Binding-site contacts:
Ligand atom C8 contacts residue ARG322 of chain 1.E at 3.4 Å.
Ligand atom C5 contacts residue ASN35 of chain 1.E at 3.6 Å.
Ligand atom C7 contacts residue ARG322 of chain 1.E at 4.2 Å.
Ligand atom O6 contacts residue THR37 of chain 1.E at 2.8 Å (h-bond).
Ligand atom C7 contacts residue GLU39 of chain 1.E at 4.3 Å.
Ligand atom C1 contacts residue ASN35 of chain 1.E at 1.4 Å.
Ligand atom O7 contacts residue ASN35 of chain 1.E at 3.8 Å.
Ligand atom C5 contacts residue THR37 of chain 1.E at 4.3 Å.
Ligand atom O5 contacts residue ASN40 of chain 1.E at 3.9 Å.
Ligand atom C7 contacts residue ASN35 of chain 1.E at 3.5 Å.
Ligand atom C4 contacts residue ASN35 of chain 1.E at 4.2 Å.
Ligand atom O7 contacts residue GLU39 of chain 1.E at 3.1 Å (salt-bridge).
Ligand atom C3 contacts residue ASN35 of chain 1.E at 3.8 Å.
Ligand atom C1 contacts residue ASN40 of chain 1.E at 4.5 Å.
Ligand atom O6 contacts residue ASN40 of chain 1.E at 3.3 Å (h-bond).
Ligand atom N2 contacts residue ASN35 of chain 1.E at 2.9 Å (h-bond).
Ligand atom O6 contacts residue GLU39 of chain 1.E at 3.8 Å.
Ligand atom O5 contacts residue THR37 of chain 1.E at 3.7 Å.
Ligand atom N2 contacts residue ARG322 of chain 1.E at 4.4 Å.
Ligand atom C2 contacts residue ASN35 of chain 1.E at 2.4 Å.
Ligand atom C6 contacts residue GLU39 of chain 1.E at 3.8 Å.
Ligand atom C6 contacts residue THR37 of chain 1.E at 4.2 Å.
Ligand atom C6 contacts residue ASN40 of chain 1.E at 4.0 Å.
Ligand atom O5 contacts residue ASN35 of chain 1.E at 2.3 Å (h-bond).
Ligand atom C1 contacts residue THR37 of chain 1.E at 4.2 Å.

Sequence of chain 1.E:
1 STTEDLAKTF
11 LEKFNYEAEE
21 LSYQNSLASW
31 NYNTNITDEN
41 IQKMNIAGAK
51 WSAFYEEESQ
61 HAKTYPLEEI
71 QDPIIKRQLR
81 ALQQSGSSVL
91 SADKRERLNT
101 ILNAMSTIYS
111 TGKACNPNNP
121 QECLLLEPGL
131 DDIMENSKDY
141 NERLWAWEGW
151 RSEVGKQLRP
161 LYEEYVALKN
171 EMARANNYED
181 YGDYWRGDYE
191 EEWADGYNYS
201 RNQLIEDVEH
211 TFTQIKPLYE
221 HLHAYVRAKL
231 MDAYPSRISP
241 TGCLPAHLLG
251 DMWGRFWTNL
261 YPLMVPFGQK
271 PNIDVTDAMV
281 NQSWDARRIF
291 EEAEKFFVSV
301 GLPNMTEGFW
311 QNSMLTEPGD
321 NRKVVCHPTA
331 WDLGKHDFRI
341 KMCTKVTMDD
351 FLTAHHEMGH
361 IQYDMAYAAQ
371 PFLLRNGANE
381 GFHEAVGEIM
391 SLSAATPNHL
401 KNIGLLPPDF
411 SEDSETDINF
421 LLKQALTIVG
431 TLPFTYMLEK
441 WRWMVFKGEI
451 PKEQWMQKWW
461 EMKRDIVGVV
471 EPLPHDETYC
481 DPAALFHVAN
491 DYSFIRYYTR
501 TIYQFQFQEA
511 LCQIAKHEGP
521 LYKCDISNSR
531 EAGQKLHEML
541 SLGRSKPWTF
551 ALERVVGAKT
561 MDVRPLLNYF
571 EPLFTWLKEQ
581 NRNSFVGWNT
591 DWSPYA

A protein and the small-molecule ligand that binds it are described below.
Small molecule (SMILES): CC(=O)N[C@H]1[C@H](O[C@H]2[C@H](O)[C@@H](NC(C)=O)CO[C@@H]2CO)O[C@H](CO)[C@@H](O)[C@@H]1O